Sequence of chain 1.F:
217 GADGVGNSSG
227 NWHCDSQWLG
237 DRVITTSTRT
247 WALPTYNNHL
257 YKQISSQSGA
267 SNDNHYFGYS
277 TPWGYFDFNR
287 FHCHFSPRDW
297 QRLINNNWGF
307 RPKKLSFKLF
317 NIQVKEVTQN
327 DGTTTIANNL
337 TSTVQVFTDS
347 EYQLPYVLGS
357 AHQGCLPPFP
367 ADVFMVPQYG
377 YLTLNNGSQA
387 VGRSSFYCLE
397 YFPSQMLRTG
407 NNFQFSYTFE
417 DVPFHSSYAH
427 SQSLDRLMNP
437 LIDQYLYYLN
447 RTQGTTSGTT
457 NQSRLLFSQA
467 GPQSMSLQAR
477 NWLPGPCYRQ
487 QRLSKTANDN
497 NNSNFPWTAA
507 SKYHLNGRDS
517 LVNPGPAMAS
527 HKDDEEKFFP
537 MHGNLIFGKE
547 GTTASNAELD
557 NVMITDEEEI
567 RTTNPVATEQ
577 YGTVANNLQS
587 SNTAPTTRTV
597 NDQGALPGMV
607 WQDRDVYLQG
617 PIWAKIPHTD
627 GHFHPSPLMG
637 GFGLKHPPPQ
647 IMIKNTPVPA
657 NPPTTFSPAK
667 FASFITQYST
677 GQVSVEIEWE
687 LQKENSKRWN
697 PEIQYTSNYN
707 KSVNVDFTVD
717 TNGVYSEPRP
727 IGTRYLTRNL

Binding-site contacts:
Ligand atom N3 contacts residue PRO419 of chain 1.F at 4.3 Å.
Ligand atom C6 contacts residue GLY639 of chain 1.F at 3.7 Å.
Ligand atom C8 contacts residue HIS630 of chain 1.F at 3.4 Å.
Ligand atom N7 contacts residue HIS630 of chain 1.F at 4.1 Å.
Ligand atom C8 contacts residue PRO419 of chain 1.F at 4.3 Å (hydrophobic).
Ligand atom O2P contacts residue HIS628 of chain 1.F at 4.3 Å.
Ligand atom N7 contacts residue PRO419 of chain 1.F at 4.4 Å.
Ligand atom N1 contacts residue ILE622 of chain 1.F at 4.4 Å.
Ligand atom N7 contacts residue SER632 of chain 1.F at 3.8 Å.
Ligand atom N1 contacts residue PRO631 of chain 1.F at 4.2 Å.
Ligand atom N6 contacts residue GLY637 of chain 1.F at 4.1 Å.
Ligand atom C6 contacts residue SER632 of chain 1.F at 4.3 Å.
Ligand atom N6 contacts residue PRO631 of chain 1.F at 3.9 Å.
Ligand atom O2P contacts residue PRO631 of chain 1.F at 3.8 Å.
Ligand atom N9 contacts residue PRO419 of chain 1.F at 4.2 Å.
Ligand atom C4 contacts residue PRO419 of chain 1.F at 4.2 Å (hydrophobic).
Ligand atom N1 contacts residue GLY639 of chain 1.F at 2.9 Å (h-bond).
Ligand atom N6 contacts residue PRO633 of chain 1.F at 4.1 Å.
Ligand atom C5 contacts residue SER632 of chain 1.F at 4.3 Å.
Ligand atom C6 contacts residue VAL418 of chain 1.F at 3.8 Å (hydrophobic).
Ligand atom N9 contacts residue HIS630 of chain 1.F at 4.2 Å.
Ligand atom C2 contacts residue PRO419 of chain 1.F at 4.4 Å (hydrophobic).
Ligand atom O2P contacts residue PHE629 of chain 1.F at 4.0 Å.
Ligand atom C5 contacts residue PRO419 of chain 1.F at 4.2 Å (hydrophobic).
Ligand atom O5' contacts residue PHE629 of chain 1.F at 4.2 Å.
Ligand atom N6 contacts residue GLY639 of chain 1.F at 2.8 Å (h-bond).
Ligand atom C5 contacts residue PRO631 of chain 1.F at 4.4 Å (hydrophobic).
Ligand atom C6 contacts residue PRO419 of chain 1.F at 4.4 Å (hydrophobic).
Ligand atom O4' contacts residue HIS630 of chain 1.F at 4.4 Å.
Ligand atom C2 contacts residue GLY639 of chain 1.F at 3.7 Å.
Ligand atom C6 contacts residue PRO631 of chain 1.F at 4.0 Å (hydrophobic).
Ligand atom O4' contacts residue PRO631 of chain 1.F at 3.8 Å.
Ligand atom N1 contacts residue VAL418 of chain 1.F at 3.8 Å.
Ligand atom N6 contacts residue PHE638 of chain 1.F at 3.8 Å.
Ligand atom N6 contacts residue VAL418 of chain 1.F at 3.6 Å.
Ligand atom C1' contacts residue HIS630 of chain 1.F at 4.0 Å.
Ligand atom O5' contacts residue PRO631 of chain 1.F at 4.1 Å.
Ligand atom C4 contacts residue PRO631 of chain 1.F at 4.4 Å (hydrophobic).
Ligand atom N6 contacts residue SER632 of chain 1.F at 3.9 Å.
Ligand atom C2' contacts residue PRO419 of chain 1.F at 4.0 Å (hydrophobic).

The small molecule below binds the protein below.
Small molecule (SMILES): Nc1ncnc2c1ncn2[C@H]1C[C@H](O)[C@@H](COP(=O)(O)O)O1